Binding-site contacts:
Ligand atom OP2 contacts residue GLY104 of chain 1.B at 3.7 Å.
Ligand atom OP1 contacts residue LYS106 of chain 1.B at 3.2 Å (salt-bridge).
Ligand atom OP2 contacts residue THR105 of chain 1.B at 3.1 Å (h-bond).
Ligand atom O5' contacts residue 1GC1 of chain 1.M at 3.7 Å.
Ligand atom OP1 contacts residue TRP101 of chain 1.B at 3.1 Å (h-bond).
Ligand atom P contacts residue THR105 of chain 1.B at 3.7 Å.
Ligand atom OP1 contacts residue LYS106 of chain 1.B at 3.4 Å.
Ligand atom OP1 contacts residue THR107 of chain 1.B at 2.5 Å (h-bond).
Ligand atom OP1 contacts residue NA1 of chain 1.P at 2.5 Å (h-bond).
Ligand atom OP2 contacts residue LYS106 of chain 1.B at 2.9 Å (salt-bridge).
Ligand atom OP1 contacts residue GLY102 of chain 1.B at 2.7 Å (h-bond).
Ligand atom OP1 contacts residue TRP101 of chain 1.B at 3.7 Å.
Ligand atom OP1 contacts residue ALA103 of chain 1.B at 3.3 Å (h-bond).
Ligand atom O5' contacts residue GLY104 of chain 1.B at 2.9 Å.
Ligand atom P contacts residue THR107 of chain 1.B at 3.7 Å.
Ligand atom O2 contacts residue TYR259 of chain 1.B at 2.5 Å (h-bond).
Ligand atom P contacts residue GLY104 of chain 1.B at 3.4 Å.
Ligand atom N3 contacts residue 1GC1 of chain 1.M at 3.6 Å (h-bond).
Ligand atom C2' contacts residue 1GC1 of chain 1.M at 3.7 Å.
Ligand atom C2' contacts residue TYR259 of chain 1.B at 3.5 Å (hydrophobic).
Ligand atom O3' contacts residue ASP188 of chain 1.B at 3.7 Å.
Ligand atom O3' contacts residue TRP101 of chain 1.B at 3.3 Å (h-bond).
Ligand atom O3' contacts residue 1GC1 of chain 1.M at 3.6 Å (h-bond).
Ligand atom OP1 contacts residue GLY104 of chain 1.B at 3.1 Å (h-bond).
Ligand atom OP1 contacts residue ARG242 of chain 1.B at 3.6 Å.
Ligand atom C3' contacts residue LYS106 of chain 1.B at 3.4 Å.
Ligand atom C2 contacts residue TYR259 of chain 1.B at 3.5 Å (hydrophobic).
Ligand atom O3' contacts residue GLY102 of chain 1.B at 3.3 Å (h-bond).
Ligand atom C4 contacts residue 1GC1 of chain 1.M at 3.2 Å.
Ligand atom P contacts residue NA1 of chain 1.P at 3.4 Å.
Ligand atom OP2 contacts residue NA1 of chain 1.P at 3.5 Å (h-bond).
Ligand atom OP1 contacts residue ILE100 of chain 1.B at 3.6 Å (h-bond).
Ligand atom P contacts residue LYS106 of chain 1.B at 3.5 Å.
Ligand atom C4' contacts residue GLY102 of chain 1.B at 3.5 Å.
Ligand atom C4' contacts residue TRP101 of chain 1.B at 3.4 Å (hydrophobic).
Ligand atom O3' contacts residue MG1 of chain 1.O at 2.8 Å.
Ligand atom OP2 contacts residue GLY104 of chain 1.B at 3.6 Å.
Ligand atom O3' contacts residue LYS106 of chain 1.B at 3.6 Å.
Ligand atom N4 contacts residue 1GC1 of chain 1.M at 3.1 Å (h-bond).
Ligand atom OP1 contacts residue THR105 of chain 1.B at 3.6 Å.

A protein and the small-molecule ligand that binds it are described below.
Small molecule (SMILES): Cc1cn([C@H]2C[C@H](O[P](=O)(O)OC[C@H]3O[C@@H](n4cnc5c(N)ncnc54)C[C@@H]3O[P](=O)(O)OC[C@H]3O[C@@H](n4ccc(N)nc4=O)C[C@@H]3O)[C@@H](CO[P](=O)(O)O[C@H]3C[C@H](n4cnc5c(=O)nc(N)[nH]c54)O[C@@H]3CO[P](=O)(O)O[C@H]3C[C@H](n4cnc5c(N)ncnc54)O[C@@H]3CO[P](=O)(O)O[C@H]3C[C@H](n4ccc(N)nc4=O)O[C@@H]3CO)O2)c(=O)[nH]c1=O

Sequence of chain 1.B:
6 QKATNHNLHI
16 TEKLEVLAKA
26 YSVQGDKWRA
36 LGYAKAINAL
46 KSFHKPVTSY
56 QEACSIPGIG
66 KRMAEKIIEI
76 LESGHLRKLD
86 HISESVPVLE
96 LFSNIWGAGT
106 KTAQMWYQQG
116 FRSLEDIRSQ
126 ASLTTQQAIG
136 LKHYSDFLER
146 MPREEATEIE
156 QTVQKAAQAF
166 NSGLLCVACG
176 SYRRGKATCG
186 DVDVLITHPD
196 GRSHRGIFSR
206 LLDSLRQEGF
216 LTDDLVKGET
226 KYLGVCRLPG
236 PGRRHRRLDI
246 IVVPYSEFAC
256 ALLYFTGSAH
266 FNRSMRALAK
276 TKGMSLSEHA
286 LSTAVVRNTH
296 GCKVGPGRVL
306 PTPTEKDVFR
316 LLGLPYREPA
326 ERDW